The protein below binds the small molecule below.
Small molecule (SMILES): C/C(=N\O)c1cccc(C(C)(C)NC(=O)Nc2ccc(Cl)c(-c3nc(C(F)(F)F)cs3)c2)c1

Sequence of chain 1.D:
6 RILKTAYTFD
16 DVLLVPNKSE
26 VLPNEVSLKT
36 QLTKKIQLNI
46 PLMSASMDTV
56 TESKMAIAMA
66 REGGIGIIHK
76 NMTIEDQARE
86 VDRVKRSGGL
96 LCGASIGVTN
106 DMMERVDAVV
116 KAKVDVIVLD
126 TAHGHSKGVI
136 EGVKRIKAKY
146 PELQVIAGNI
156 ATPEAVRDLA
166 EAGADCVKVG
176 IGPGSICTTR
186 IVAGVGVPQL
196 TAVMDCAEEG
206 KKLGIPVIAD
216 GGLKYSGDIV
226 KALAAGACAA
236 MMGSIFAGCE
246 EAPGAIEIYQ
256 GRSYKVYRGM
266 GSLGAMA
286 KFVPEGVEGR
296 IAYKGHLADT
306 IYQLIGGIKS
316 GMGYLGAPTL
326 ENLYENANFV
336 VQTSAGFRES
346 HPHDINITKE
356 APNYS

Sequence of chain 1.B:
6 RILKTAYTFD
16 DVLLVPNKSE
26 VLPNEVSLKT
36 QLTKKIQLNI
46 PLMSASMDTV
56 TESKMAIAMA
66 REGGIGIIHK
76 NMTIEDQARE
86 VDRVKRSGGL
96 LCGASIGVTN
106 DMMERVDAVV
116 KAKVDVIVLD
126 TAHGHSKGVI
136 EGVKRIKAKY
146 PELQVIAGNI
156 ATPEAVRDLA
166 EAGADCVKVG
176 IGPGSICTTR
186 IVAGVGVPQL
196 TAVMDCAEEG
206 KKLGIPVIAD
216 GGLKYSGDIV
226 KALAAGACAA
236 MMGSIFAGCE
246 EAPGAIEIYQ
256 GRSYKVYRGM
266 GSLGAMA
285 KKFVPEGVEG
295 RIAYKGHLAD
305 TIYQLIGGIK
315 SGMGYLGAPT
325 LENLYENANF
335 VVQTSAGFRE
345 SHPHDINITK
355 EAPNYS

Binding-site contacts:
Ligand atom O1 contacts residue ALA127 of chain 1.D at 3.6 Å.
Ligand atom C2 contacts residue GLY266 of chain 1.D at 3.5 Å.
Ligand atom C17 contacts residue SER315 of chain 1.B at 3.9 Å.
Ligand atom N4 contacts residue SER315 of chain 1.B at 3.9 Å.
Ligand atom N3 contacts residue GLU290 of chain 1.D at 3.2 Å (salt-bridge).
Ligand atom C21 contacts residue SER315 of chain 1.B at 3.5 Å.
Ligand atom F2 contacts residue VAL103 of chain 1.D at 3.5 Å.
Ligand atom O1 contacts residue IMP1 of chain 1.N at 3.5 Å.
Ligand atom C3 contacts residue MET265 of chain 1.D at 3.6 Å (hydrophobic).
Ligand atom F3 contacts residue THR126 of chain 1.D at 3.0 Å.
Ligand atom C18 contacts residue ALA127 of chain 1.D at 3.9 Å (hydrophobic).
Ligand atom C17 contacts residue ALA127 of chain 1.D at 3.9 Å (hydrophobic).
Ligand atom C7 contacts residue ALA127 of chain 1.D at 3.8 Å (hydrophobic).
Ligand atom C26 contacts residue LEU27 of chain 1.B at 3.9 Å (hydrophobic).
Ligand atom C10 contacts residue ALA127 of chain 1.D at 3.8 Å (hydrophobic).
Ligand atom CL contacts residue GLY318 of chain 1.B at 3.2 Å.
Ligand atom N4 contacts residue GLU290 of chain 1.D at 3.1 Å (salt-bridge).
Ligand atom N1 contacts residue IMP1 of chain 1.N at 3.8 Å.
Ligand atom C22 contacts residue SER315 of chain 1.B at 3.0 Å.
Ligand atom C26 contacts residue SER131 of chain 1.D at 3.6 Å.
Ligand atom O2 contacts residue ALA127 of chain 1.D at 3.8 Å.
Ligand atom C21 contacts residue TYR319 of chain 1.B at 3.7 Å (hydrophobic).
Ligand atom F3 contacts residue VAL103 of chain 1.D at 3.7 Å.
Ligand atom N1 contacts residue ALA127 of chain 1.D at 3.2 Å.
Ligand atom C3 contacts residue GLY266 of chain 1.D at 3.4 Å.
Ligand atom C7 contacts residue IMP1 of chain 1.N at 3.9 Å.
Ligand atom C6 contacts residue ALA127 of chain 1.D at 3.9 Å (hydrophobic).
Ligand atom C8 contacts residue IMP1 of chain 1.N at 3.7 Å.
Ligand atom C21 contacts residue PRO28 of chain 1.B at 3.9 Å (hydrophobic).
Ligand atom CL contacts residue HIS128 of chain 1.D at 3.4 Å.
Ligand atom C13 contacts residue GLU290 of chain 1.D at 4.0 Å.
Ligand atom O1 contacts residue THR184 of chain 1.D at 3.5 Å (h-bond).
Ligand atom C13 contacts residue MET271 of chain 1.D at 3.8 Å (hydrophobic).
Ligand atom C10 contacts residue GLU290 of chain 1.D at 3.6 Å.
Ligand atom C22 contacts residue TYR319 of chain 1.B at 3.4 Å (hydrophobic).
Ligand atom C2 contacts residue MET271 of chain 1.D at 3.9 Å (hydrophobic).
Ligand atom C13 contacts residue VAL288 of chain 1.D at 3.7 Å (hydrophobic).
Ligand atom C4 contacts residue GLY266 of chain 1.D at 3.6 Å.
Ligand atom N4 contacts residue ALA127 of chain 1.D at 3.8 Å.
Ligand atom CL contacts residue TYR319 of chain 1.B at 3.5 Å.